Binding-site contacts:
Ligand atom C3 contacts residue ASN202 of chain 1.G at 3.9 Å.
Ligand atom O5 contacts residue THR204 of chain 1.G at 4.5 Å.
Ligand atom C8 contacts residue ASN202 of chain 1.G at 4.3 Å.
Ligand atom C1 contacts residue THR204 of chain 1.G at 3.7 Å.
Ligand atom C8 contacts residue PRO206 of chain 1.G at 3.9 Å (hydrophobic).
Ligand atom C7 contacts residue HIS319 of chain 1.G at 4.5 Å.
Ligand atom C1 contacts residue ASN202 of chain 1.G at 1.5 Å.
Ligand atom O7 contacts residue ILE240 of chain 1.G at 4.3 Å.
Ligand atom O7 contacts residue ASN202 of chain 1.G at 3.0 Å (h-bond).
Ligand atom C8 contacts residue ARG241 of chain 1.G at 4.5 Å.
Ligand atom C8 contacts residue ILE240 of chain 1.G at 4.1 Å (hydrophobic).
Ligand atom C8 contacts residue ILE245 of chain 1.G at 3.9 Å (hydrophobic).
Ligand atom N2 contacts residue ASN202 of chain 1.G at 2.9 Å (h-bond).
Ligand atom O7 contacts residue HIS319 of chain 1.G at 3.5 Å.
Ligand atom C2 contacts residue ASN202 of chain 1.G at 2.6 Å.
Ligand atom C7 contacts residue ASN202 of chain 1.G at 3.1 Å.
Ligand atom C8 contacts residue SER242 of chain 1.G at 3.1 Å.
Ligand atom C2 contacts residue THR204 of chain 1.G at 4.2 Å.
Ligand atom C3 contacts residue THR204 of chain 1.G at 4.1 Å.
Ligand atom C5 contacts residue ASN202 of chain 1.G at 3.8 Å.
Ligand atom O5 contacts residue ASN202 of chain 1.G at 2.5 Å (h-bond).
Ligand atom N2 contacts residue THR204 of chain 1.G at 4.1 Å.
Ligand atom C4 contacts residue ASN202 of chain 1.G at 4.4 Å.
Ligand atom C7 contacts residue SER242 of chain 1.G at 4.3 Å.

A small-molecule ligand and the protein it binds are described below.
Small molecule (SMILES): CC(=O)N[C@H]1[C@H](O[C@H]2[C@H](O)[C@@H](NC(C)=O)CO[C@@H]2CO)O[C@H](CO)[C@@H](O)[C@@H]1O

Sequence of chain 1.G:
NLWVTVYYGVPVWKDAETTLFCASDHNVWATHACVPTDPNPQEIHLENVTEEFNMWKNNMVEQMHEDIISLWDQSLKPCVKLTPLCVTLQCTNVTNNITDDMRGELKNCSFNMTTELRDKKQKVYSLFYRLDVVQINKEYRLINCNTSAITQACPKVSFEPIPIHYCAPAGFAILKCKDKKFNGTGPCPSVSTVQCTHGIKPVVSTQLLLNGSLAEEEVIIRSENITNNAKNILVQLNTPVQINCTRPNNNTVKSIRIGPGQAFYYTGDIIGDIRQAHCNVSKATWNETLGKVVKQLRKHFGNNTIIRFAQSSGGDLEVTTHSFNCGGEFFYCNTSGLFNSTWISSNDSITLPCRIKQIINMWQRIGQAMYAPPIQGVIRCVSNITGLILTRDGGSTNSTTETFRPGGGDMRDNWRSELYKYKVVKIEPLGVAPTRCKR